Binding-site contacts:
Ligand atom S1G contacts residue PRO247 of chain 1.E at 3.7 Å.
Ligand atom O2G contacts residue GLY248 of chain 1.E at 3.5 Å (h-bond).
Ligand atom O3G contacts residue MG1 of chain 1.Y at 2.1 Å.
Ligand atom O2B contacts residue THR249 of chain 1.E at 3.4 Å (h-bond).
Ligand atom O3B contacts residue LYS251 of chain 1.E at 3.7 Å.
Ligand atom N6 contacts residue GLY207 of chain 1.E at 2.9 Å (h-bond).
Ligand atom O2A contacts residue THR249 of chain 1.E at 3.5 Å (h-bond).
Ligand atom N1 contacts residue ILE206 of chain 1.E at 3.7 Å.
Ligand atom N7 contacts residue GLY408 of chain 1.E at 3.4 Å.
Ligand atom O4' contacts residue ALA409 of chain 1.E at 3.3 Å.
Ligand atom PG contacts residue MG1 of chain 1.Y at 3.5 Å.
Ligand atom C1' contacts residue HIS384 of chain 1.E at 3.7 Å.
Ligand atom N1 contacts residue GLY207 of chain 1.E at 3.1 Å (h-bond).
Ligand atom O3A contacts residue MG1 of chain 1.Y at 3.2 Å.
Ligand atom O2A contacts residue GLY248 of chain 1.E at 3.3 Å.
Ligand atom N7 contacts residue GLY250 of chain 1.E at 3.3 Å (h-bond).
Ligand atom O3B contacts residue GLY248 of chain 1.E at 2.7 Å (h-bond).
Ligand atom O1A contacts residue LEU253 of chain 1.E at 3.1 Å (h-bond).
Ligand atom O2B contacts residue LYS251 of chain 1.E at 2.8 Å (salt-bridge).
Ligand atom O2B contacts residue GLY250 of chain 1.E at 2.8 Å (h-bond).
Ligand atom O1A contacts residue THR252 of chain 1.E at 3.5 Å.
Ligand atom S1G contacts residue ASN348 of chain 1.E at 3.1 Å (h-bond).
Ligand atom C8 contacts residue GLY408 of chain 1.E at 3.4 Å.
Ligand atom O2A contacts residue GLY250 of chain 1.E at 2.7 Å (h-bond).
Ligand atom N7 contacts residue GLY248 of chain 1.E at 3.5 Å (h-bond).
Ligand atom C8 contacts residue GLY250 of chain 1.E at 3.7 Å.
Ligand atom PG contacts residue GLY248 of chain 1.E at 3.6 Å.
Ligand atom N3 contacts residue LEU253 of chain 1.E at 3.6 Å.
Ligand atom C6 contacts residue GLY207 of chain 1.E at 3.7 Å.
Ligand atom O1B contacts residue THR252 of chain 1.E at 2.8 Å (h-bond).
Ligand atom O2' contacts residue HIS384 of chain 1.E at 3.6 Å.
Ligand atom O1B contacts residue MG1 of chain 1.Y at 2.0 Å.
Ligand atom C2 contacts residue ASP205 of chain 1.E at 3.3 Å.
Ligand atom N7 contacts residue THR249 of chain 1.E at 3.3 Å.
Ligand atom N9 contacts residue GLY408 of chain 1.E at 3.6 Å.
Ligand atom C8 contacts residue GLY248 of chain 1.E at 3.3 Å.
Ligand atom C8 contacts residue ALA409 of chain 1.E at 3.5 Å (hydrophobic).
Ligand atom N3 contacts residue HIS384 of chain 1.E at 3.2 Å (h-bond).
Ligand atom PB contacts residue MG1 of chain 1.Y at 3.0 Å.
Ligand atom S1G contacts residue LYS251 of chain 1.E at 3.6 Å (salt-bridge).

This small molecule binds to this protein.
Small molecule (SMILES): Nc1ncnc2c1ncn2[C@@H]1O[C@H](COP(=O)(O)OP(=O)(O)OP(O)(O)=S)[C@@H](O)[C@H]1O

Sequence of chain 1.E:
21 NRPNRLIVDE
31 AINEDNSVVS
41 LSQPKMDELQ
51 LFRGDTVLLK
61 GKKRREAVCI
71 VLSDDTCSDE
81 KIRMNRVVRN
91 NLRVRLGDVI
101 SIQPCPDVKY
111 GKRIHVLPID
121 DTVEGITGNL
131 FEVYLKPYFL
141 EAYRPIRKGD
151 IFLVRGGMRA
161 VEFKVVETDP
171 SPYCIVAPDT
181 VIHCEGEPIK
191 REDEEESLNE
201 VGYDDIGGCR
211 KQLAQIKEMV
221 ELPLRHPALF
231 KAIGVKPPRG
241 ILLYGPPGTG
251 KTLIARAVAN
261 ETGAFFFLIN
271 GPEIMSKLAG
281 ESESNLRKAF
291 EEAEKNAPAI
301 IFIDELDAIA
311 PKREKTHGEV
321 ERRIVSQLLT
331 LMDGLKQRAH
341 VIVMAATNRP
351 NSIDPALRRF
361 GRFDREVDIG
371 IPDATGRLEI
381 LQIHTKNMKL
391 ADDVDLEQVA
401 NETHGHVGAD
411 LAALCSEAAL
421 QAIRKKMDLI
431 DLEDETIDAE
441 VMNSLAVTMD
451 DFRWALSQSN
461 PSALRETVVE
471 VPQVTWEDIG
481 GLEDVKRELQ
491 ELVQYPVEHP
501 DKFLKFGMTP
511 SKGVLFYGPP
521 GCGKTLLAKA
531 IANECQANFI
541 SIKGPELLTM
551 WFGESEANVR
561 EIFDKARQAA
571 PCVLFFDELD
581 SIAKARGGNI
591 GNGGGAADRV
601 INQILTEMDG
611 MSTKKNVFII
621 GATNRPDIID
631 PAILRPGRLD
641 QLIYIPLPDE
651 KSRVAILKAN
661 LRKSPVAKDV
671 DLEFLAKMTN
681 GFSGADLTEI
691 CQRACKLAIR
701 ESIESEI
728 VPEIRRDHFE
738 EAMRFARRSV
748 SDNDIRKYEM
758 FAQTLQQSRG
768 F

Sequence of chain 1.D:
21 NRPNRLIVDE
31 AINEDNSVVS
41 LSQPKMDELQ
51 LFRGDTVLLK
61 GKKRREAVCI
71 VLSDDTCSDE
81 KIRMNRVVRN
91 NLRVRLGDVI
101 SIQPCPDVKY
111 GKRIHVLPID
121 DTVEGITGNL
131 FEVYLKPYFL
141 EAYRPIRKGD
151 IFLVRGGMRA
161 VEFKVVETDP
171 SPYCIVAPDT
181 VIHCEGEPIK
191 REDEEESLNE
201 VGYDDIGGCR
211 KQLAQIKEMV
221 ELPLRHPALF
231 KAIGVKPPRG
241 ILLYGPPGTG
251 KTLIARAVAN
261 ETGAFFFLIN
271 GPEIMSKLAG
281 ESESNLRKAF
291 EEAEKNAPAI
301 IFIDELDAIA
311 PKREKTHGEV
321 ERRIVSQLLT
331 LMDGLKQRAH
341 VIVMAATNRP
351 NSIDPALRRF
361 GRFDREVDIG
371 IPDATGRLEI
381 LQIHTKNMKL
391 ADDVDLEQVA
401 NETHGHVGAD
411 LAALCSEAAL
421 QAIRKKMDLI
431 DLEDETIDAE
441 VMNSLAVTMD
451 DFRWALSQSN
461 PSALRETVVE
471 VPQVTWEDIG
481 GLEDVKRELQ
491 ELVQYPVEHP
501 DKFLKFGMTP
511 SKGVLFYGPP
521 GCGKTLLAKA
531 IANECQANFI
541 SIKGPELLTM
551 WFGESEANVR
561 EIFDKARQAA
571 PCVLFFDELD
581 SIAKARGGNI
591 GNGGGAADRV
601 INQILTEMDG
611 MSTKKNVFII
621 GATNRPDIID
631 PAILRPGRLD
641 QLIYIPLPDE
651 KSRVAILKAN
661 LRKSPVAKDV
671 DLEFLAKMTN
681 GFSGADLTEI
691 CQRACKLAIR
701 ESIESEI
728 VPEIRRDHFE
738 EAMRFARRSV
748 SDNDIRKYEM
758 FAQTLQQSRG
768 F